Binding-site contacts:
Ligand atom O4 contacts residue TYR250 of chain 56.A at 3.0 Å.
Ligand atom C11 contacts residue TYR250 of chain 56.A at 3.1 Å (hydrophobic).
Ligand atom C4 contacts residue PRO252 of chain 56.A at 4.3 Å (hydrophobic).
Ligand atom C7 contacts residue TYR145 of chain 57.A at 3.9 Å (hydrophobic).
Ligand atom O1A contacts residue ASN148 of chain 57.A at 4.5 Å.
Ligand atom C10 contacts residue TYR145 of chain 57.A at 3.6 Å (hydrophobic).
Ligand atom O1B contacts residue SER147 of chain 57.A at 2.6 Å (h-bond).
Ligand atom C6 contacts residue ALA146 of chain 57.A at 4.3 Å (hydrophobic).
Ligand atom C1 contacts residue PRO252 of chain 56.A at 4.1 Å (hydrophobic).
Ligand atom C3 contacts residue PRO252 of chain 56.A at 4.3 Å (hydrophobic).
Ligand atom C6 contacts residue TYR145 of chain 57.A at 3.4 Å (hydrophobic).
Ligand atom C4 contacts residue TYR250 of chain 56.A at 4.3 Å (hydrophobic).
Ligand atom O4 contacts residue PRO252 of chain 56.A at 4.0 Å.
Ligand atom C11 contacts residue ARG143 of chain 57.A at 3.9 Å.
Ligand atom O1A contacts residue ALA146 of chain 57.A at 3.2 Å.
Ligand atom O4 contacts residue ASN251 of chain 56.A at 4.3 Å.
Ligand atom C4 contacts residue TYR145 of chain 57.A at 3.6 Å (hydrophobic).
Ligand atom N5 contacts residue TYR250 of chain 56.A at 3.9 Å.
Ligand atom N5 contacts residue TYR145 of chain 57.A at 2.6 Å (h-bond).
Ligand atom C1 contacts residue SER147 of chain 57.A at 3.6 Å.
Ligand atom C11 contacts residue TYR145 of chain 57.A at 3.8 Å (hydrophobic).
Ligand atom O1A contacts residue SER147 of chain 57.A at 3.1 Å (h-bond).
Ligand atom C8 contacts residue ALA146 of chain 57.A at 4.4 Å (hydrophobic).
Ligand atom O8 contacts residue ALA146 of chain 57.A at 3.4 Å.
Ligand atom O1B contacts residue PRO252 of chain 56.A at 3.4 Å.
Ligand atom O9 contacts residue TYR145 of chain 57.A at 4.3 Å.
Ligand atom O10 contacts residue ASN96 of chain 56.A at 4.3 Å.
Ligand atom O10 contacts residue TYR250 of chain 56.A at 2.3 Å (h-bond).
Ligand atom O4 contacts residue TYR145 of chain 57.A at 4.1 Å.
Ligand atom C5 contacts residue TYR145 of chain 57.A at 3.4 Å (hydrophobic).
Ligand atom C10 contacts residue TYR250 of chain 56.A at 2.9 Å (hydrophobic).
Ligand atom C1 contacts residue ALA146 of chain 57.A at 4.0 Å (hydrophobic).
Ligand atom O1B contacts residue ALA146 of chain 57.A at 4.3 Å.
Ligand atom C9 contacts residue TYR145 of chain 57.A at 4.2 Å (hydrophobic).

Sequence of chain 56.A:
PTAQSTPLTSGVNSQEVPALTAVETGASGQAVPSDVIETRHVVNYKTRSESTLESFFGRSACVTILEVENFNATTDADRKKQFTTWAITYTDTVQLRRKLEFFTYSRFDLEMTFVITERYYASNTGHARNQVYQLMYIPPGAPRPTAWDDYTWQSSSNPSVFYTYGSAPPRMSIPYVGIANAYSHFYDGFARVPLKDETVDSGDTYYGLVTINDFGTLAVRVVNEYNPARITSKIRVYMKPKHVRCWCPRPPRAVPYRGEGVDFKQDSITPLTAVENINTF

A protein and the small-molecule ligand that binds it are described below.
Small molecule (SMILES): CCCCO[C@]1(C(=O)O)C[C@H](O)[C@@H](NC(C)=O)[C@H]([C@H](O)[C@H](O)CO)O1

Sequence of chain 57.A:
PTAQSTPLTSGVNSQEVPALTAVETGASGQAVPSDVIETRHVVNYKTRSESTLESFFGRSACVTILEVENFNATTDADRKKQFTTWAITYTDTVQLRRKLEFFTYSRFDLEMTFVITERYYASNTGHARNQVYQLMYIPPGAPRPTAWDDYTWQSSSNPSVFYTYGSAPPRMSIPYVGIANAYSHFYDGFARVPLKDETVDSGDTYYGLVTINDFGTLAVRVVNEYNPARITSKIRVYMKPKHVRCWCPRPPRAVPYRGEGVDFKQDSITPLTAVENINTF